Binding-site contacts:
Ligand atom C2 contacts residue THR157 of chain 1.E at 4.1 Å.
Ligand atom N2 contacts residue THR157 of chain 1.E at 3.3 Å (h-bond).
Ligand atom C5 contacts residue ASN155 of chain 1.E at 3.7 Å.
Ligand atom O6 contacts residue ASN40 of chain 1.F at 4.0 Å.
Ligand atom O7 contacts residue GLN26 of chain 1.E at 3.9 Å.
Ligand atom O5 contacts residue ASN155 of chain 1.E at 2.4 Å (h-bond).
Ligand atom O5 contacts residue VAL158 of chain 1.E at 4.5 Å.
Ligand atom C6 contacts residue THR41 of chain 1.F at 3.9 Å.
Ligand atom C1 contacts residue ASN155 of chain 1.E at 1.4 Å.
Ligand atom N2 contacts residue ASN155 of chain 1.E at 2.8 Å (h-bond).
Ligand atom C1 contacts residue THR157 of chain 1.E at 4.0 Å.
Ligand atom C3 contacts residue THR157 of chain 1.E at 4.5 Å.
Ligand atom C3 contacts residue ASN155 of chain 1.E at 3.7 Å.
Ligand atom C4 contacts residue ASN155 of chain 1.E at 4.2 Å.
Ligand atom C7 contacts residue THR157 of chain 1.E at 4.1 Å.
Ligand atom C2 contacts residue ASN155 of chain 1.E at 2.3 Å.
Ligand atom O7 contacts residue ASN155 of chain 1.E at 3.2 Å (h-bond).
Ligand atom C8 contacts residue ASN155 of chain 1.E at 4.4 Å.
Ligand atom C8 contacts residue THR157 of chain 1.E at 4.1 Å.
Ligand atom C7 contacts residue ASN155 of chain 1.E at 3.2 Å.

The protein below binds the small molecule below.
Small molecule (SMILES): CC(=O)N[C@@H]1[C@@H](O)[C@H](O)[C@@H](CO)O[C@H]1O

Sequence of chain 1.F:
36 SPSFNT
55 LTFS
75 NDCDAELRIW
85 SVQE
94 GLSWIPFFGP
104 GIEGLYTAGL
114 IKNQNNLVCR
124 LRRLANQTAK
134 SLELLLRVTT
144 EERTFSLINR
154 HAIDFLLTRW

Sequence of chain 1.E:
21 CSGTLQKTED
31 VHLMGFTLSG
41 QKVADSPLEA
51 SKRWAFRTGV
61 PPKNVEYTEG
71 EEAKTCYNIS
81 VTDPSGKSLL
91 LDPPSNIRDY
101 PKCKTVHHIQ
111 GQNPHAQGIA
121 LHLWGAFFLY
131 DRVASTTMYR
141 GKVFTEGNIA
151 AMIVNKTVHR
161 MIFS